A small-molecule ligand and the protein it binds are described below.
Small molecule (SMILES): CC(=O)N[C@H]1[C@H](O[C@H]2[C@H](O)[C@@H](NC(C)=O)CO[C@@H]2CO)O[C@H](CO)[C@@H](O)[C@@H]1O

Sequence of chain 1.E:
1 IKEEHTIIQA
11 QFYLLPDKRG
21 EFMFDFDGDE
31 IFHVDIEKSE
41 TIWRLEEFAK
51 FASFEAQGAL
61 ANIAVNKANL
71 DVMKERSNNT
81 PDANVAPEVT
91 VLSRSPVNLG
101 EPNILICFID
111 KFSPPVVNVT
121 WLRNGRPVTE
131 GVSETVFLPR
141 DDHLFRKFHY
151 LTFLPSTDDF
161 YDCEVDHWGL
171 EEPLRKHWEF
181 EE

Binding-site contacts:
Ligand atom C5 contacts residue ASN118 of chain 1.E at 3.7 Å.
Ligand atom C6 contacts residue ASN118 of chain 1.E at 4.5 Å.
Ligand atom O5 contacts residue ASN118 of chain 1.E at 2.4 Å (h-bond).
Ligand atom C2 contacts residue ASP166 of chain 1.E at 4.4 Å.
Ligand atom C7 contacts residue ASN118 of chain 1.E at 3.1 Å.
Ligand atom C8 contacts residue HIS167 of chain 1.E at 3.7 Å.
Ligand atom N2 contacts residue ASP166 of chain 1.E at 3.5 Å (salt-bridge).
Ligand atom O7 contacts residue ASN118 of chain 1.E at 3.0 Å (h-bond).
Ligand atom N2 contacts residue ASN118 of chain 1.E at 2.8 Å (h-bond).
Ligand atom C8 contacts residue ARG19 of chain 1.E at 4.2 Å.
Ligand atom C8 contacts residue ASP166 of chain 1.E at 3.6 Å.
Ligand atom C4 contacts residue ASN118 of chain 1.E at 4.2 Å.
Ligand atom O7 contacts residue TRP168 of chain 1.E at 3.6 Å (h-bond).
Ligand atom C2 contacts residue ASN118 of chain 1.E at 2.5 Å.
Ligand atom C3 contacts residue TRP168 of chain 1.E at 3.8 Å (hydrophobic).
Ligand atom C7 contacts residue TRP168 of chain 1.E at 3.8 Å (hydrophobic).
Ligand atom N2 contacts residue TRP168 of chain 1.E at 4.2 Å.
Ligand atom C1 contacts residue ASN118 of chain 1.E at 1.4 Å.
Ligand atom C7 contacts residue ASP166 of chain 1.E at 3.8 Å.
Ligand atom C3 contacts residue ASN118 of chain 1.E at 3.7 Å.
Ligand atom C8 contacts residue ASN118 of chain 1.E at 4.3 Å.
Ligand atom C8 contacts residue TRP168 of chain 1.E at 3.6 Å (hydrophobic).
Ligand atom O3 contacts residue TRP168 of chain 1.E at 3.3 Å.